Sequence of chain 1.B:
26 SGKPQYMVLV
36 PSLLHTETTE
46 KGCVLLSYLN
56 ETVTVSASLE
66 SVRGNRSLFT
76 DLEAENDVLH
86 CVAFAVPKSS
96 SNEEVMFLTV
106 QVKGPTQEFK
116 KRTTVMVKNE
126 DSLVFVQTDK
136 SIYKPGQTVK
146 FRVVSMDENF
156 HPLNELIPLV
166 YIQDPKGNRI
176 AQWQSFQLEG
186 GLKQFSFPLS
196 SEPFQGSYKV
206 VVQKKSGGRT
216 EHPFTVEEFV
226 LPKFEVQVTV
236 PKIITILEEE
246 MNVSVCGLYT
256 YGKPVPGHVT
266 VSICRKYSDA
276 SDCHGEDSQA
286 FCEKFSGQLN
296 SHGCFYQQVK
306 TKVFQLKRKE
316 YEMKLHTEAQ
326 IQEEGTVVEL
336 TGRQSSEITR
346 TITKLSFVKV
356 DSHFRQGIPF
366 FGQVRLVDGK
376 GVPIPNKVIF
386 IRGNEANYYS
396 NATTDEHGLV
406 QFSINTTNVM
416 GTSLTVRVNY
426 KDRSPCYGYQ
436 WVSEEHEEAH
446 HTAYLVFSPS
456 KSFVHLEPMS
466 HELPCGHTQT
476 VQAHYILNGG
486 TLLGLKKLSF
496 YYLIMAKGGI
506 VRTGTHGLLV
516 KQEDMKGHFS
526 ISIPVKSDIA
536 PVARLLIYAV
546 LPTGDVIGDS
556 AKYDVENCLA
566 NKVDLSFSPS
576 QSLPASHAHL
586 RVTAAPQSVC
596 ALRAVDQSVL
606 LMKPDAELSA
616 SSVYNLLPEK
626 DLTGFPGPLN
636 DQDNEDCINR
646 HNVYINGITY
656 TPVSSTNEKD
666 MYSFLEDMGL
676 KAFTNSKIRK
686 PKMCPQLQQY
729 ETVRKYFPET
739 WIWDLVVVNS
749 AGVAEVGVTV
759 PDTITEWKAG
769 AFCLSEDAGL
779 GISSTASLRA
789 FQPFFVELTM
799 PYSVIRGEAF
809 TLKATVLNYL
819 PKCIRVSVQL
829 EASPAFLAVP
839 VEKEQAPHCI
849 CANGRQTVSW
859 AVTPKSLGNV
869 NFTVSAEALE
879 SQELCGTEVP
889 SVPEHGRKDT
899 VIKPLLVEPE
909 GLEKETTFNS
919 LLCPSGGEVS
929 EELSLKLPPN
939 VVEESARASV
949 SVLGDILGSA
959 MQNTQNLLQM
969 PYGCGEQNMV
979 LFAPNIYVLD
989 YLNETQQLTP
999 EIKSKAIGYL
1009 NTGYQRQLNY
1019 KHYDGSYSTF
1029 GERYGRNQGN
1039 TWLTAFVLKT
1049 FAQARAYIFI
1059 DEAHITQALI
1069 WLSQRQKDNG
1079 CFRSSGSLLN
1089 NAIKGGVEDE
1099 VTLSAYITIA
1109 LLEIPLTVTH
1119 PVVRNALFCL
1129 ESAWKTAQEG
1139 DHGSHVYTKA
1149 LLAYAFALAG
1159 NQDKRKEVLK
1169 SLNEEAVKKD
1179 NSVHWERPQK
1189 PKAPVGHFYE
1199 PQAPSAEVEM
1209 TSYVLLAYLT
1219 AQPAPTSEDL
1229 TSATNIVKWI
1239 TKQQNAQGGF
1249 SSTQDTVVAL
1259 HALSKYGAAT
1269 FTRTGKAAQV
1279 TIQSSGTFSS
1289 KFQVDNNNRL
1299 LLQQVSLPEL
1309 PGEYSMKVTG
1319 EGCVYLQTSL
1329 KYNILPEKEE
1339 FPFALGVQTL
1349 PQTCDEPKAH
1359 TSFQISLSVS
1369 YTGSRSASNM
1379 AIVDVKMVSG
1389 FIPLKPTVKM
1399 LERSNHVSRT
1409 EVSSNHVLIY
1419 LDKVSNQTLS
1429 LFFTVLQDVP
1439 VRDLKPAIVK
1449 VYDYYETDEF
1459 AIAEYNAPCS

A protein and the small-molecule ligand that binds it are described below.
Small molecule (SMILES): CC(=O)N[C@H]1[C@H](O[C@H]2[C@H](O)[C@@H](NC(C)=O)CO[C@@H]2CO)O[C@H](CO)[C@@H](O)[C@@H]1O

Binding-site contacts:
Ligand atom C8 contacts residue THR1370 of chain 1.B at 4.0 Å.
Ligand atom C7 contacts residue ASN1424 of chain 1.B at 4.3 Å.
Ligand atom C5 contacts residue ASN1424 of chain 1.B at 3.5 Å.
Ligand atom N2 contacts residue ASN1424 of chain 1.B at 3.5 Å (h-bond).
Ligand atom C3 contacts residue ASN1424 of chain 1.B at 4.1 Å.
Ligand atom O5 contacts residue ASN1424 of chain 1.B at 2.1 Å (h-bond).
Ligand atom C8 contacts residue ASN1424 of chain 1.B at 4.4 Å.
Ligand atom C4 contacts residue ASN1424 of chain 1.B at 4.3 Å.
Ligand atom C1 contacts residue ASN1424 of chain 1.B at 1.7 Å.
Ligand atom C6 contacts residue ASN1424 of chain 1.B at 4.3 Å.
Ligand atom C2 contacts residue ASN1424 of chain 1.B at 2.8 Å.